Binding-site contacts:
Ligand atom O5 contacts residue ASN279 of chain 1.C at 2.3 Å (h-bond).
Ligand atom C1 contacts residue ASN279 of chain 1.C at 1.4 Å.
Ligand atom C2 contacts residue ASN279 of chain 1.C at 2.5 Å.
Ligand atom C8 contacts residue ASN279 of chain 1.C at 4.3 Å.
Ligand atom C4 contacts residue ASN279 of chain 1.C at 4.2 Å.
Ligand atom C7 contacts residue ASN279 of chain 1.C at 3.0 Å.
Ligand atom C8 contacts residue ASP277 of chain 1.C at 3.8 Å.
Ligand atom C3 contacts residue ASN279 of chain 1.C at 3.8 Å.
Ligand atom C8 contacts residue CYS278 of chain 1.C at 4.2 Å (hydrophobic).
Ligand atom N2 contacts residue ASN279 of chain 1.C at 3.0 Å (h-bond).
Ligand atom C5 contacts residue ASN279 of chain 1.C at 3.6 Å.
Ligand atom O6 contacts residue GLY49 of chain 1.C at 3.8 Å.
Ligand atom O7 contacts residue ASN279 of chain 1.C at 2.6 Å (h-bond).

The protein below binds the small molecule below.
Small molecule (SMILES): CC(=O)N[C@H]1[C@H](O[C@H]2[C@H](O)[C@@H](NC(C)=O)CO[C@@H]2CO)O[C@H](CO)[C@@H](O[C@@H]2O[C@H](CO)[C@@H](O)[C@H](O)[C@@H]2O)[C@@H]1O

Sequence of chain 1.C:
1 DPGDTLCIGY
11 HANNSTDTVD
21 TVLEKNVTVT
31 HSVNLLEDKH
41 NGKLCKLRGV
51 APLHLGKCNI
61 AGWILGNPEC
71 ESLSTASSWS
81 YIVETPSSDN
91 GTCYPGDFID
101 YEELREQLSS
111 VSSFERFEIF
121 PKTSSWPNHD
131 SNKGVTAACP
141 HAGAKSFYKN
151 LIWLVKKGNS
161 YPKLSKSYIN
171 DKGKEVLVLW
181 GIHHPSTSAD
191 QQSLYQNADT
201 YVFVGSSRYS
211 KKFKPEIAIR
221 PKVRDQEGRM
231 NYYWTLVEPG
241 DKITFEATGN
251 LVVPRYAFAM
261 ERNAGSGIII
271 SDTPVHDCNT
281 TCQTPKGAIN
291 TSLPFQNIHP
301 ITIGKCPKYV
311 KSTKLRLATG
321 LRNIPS